Sequence of chain 1.A:
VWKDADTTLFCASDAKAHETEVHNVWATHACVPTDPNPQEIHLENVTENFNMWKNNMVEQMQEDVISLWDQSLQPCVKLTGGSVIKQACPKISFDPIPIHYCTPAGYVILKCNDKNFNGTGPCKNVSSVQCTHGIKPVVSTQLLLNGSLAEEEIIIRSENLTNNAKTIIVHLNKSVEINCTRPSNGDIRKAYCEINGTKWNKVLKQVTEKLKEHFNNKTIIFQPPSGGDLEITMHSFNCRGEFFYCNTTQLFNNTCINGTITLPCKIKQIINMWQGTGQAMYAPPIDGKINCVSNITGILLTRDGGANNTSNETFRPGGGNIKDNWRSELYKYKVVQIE

The small molecule below binds the protein below.
Small molecule (SMILES): CC(=O)N[C@@H]1[C@@H](O)[C@H](O)[C@@H](CO)O[C@H]1O

Binding-site contacts:
Ligand atom C6 contacts residue LYS205 of chain 1.A at 4.4 Å.
Ligand atom C8 contacts residue THR274 of chain 1.A at 3.1 Å.
Ligand atom C8 contacts residue GLY203 of chain 1.A at 4.0 Å.
Ligand atom C8 contacts residue ASN272 of chain 1.A at 4.4 Å.
Ligand atom O5 contacts residue ASN202 of chain 1.A at 2.4 Å (h-bond).
Ligand atom C1 contacts residue LYS205 of chain 1.A at 3.9 Å.
Ligand atom O7 contacts residue ASN202 of chain 1.A at 3.8 Å.
Ligand atom C5 contacts residue ASN202 of chain 1.A at 3.6 Å.
Ligand atom C5 contacts residue LYS205 of chain 1.A at 4.3 Å.
Ligand atom C4 contacts residue ASN202 of chain 1.A at 4.2 Å.
Ligand atom C1 contacts residue ASN202 of chain 1.A at 1.4 Å.
Ligand atom C1 contacts residue THR204 of chain 1.A at 3.7 Å.
Ligand atom O6 contacts residue LYS205 of chain 1.A at 3.8 Å.
Ligand atom C8 contacts residue GLY273 of chain 1.A at 3.9 Å.
Ligand atom C8 contacts residue ASN202 of chain 1.A at 3.6 Å.
Ligand atom C3 contacts residue THR204 of chain 1.A at 4.4 Å.
Ligand atom C5 contacts residue THR204 of chain 1.A at 4.1 Å.
Ligand atom O5 contacts residue LYS205 of chain 1.A at 3.2 Å.
Ligand atom O5 contacts residue THR204 of chain 1.A at 4.2 Å.
Ligand atom N2 contacts residue ASN202 of chain 1.A at 2.9 Å (h-bond).
Ligand atom C2 contacts residue THR204 of chain 1.A at 4.4 Å.
Ligand atom O7 contacts residue THR274 of chain 1.A at 4.2 Å.
Ligand atom C7 contacts residue ASN202 of chain 1.A at 3.4 Å.
Ligand atom C3 contacts residue ASN202 of chain 1.A at 3.8 Å.
Ligand atom C7 contacts residue THR274 of chain 1.A at 4.2 Å.
Ligand atom C2 contacts residue ASN202 of chain 1.A at 2.5 Å.
Ligand atom N2 contacts residue THR204 of chain 1.A at 4.3 Å.